Sequence of chain 1.E:
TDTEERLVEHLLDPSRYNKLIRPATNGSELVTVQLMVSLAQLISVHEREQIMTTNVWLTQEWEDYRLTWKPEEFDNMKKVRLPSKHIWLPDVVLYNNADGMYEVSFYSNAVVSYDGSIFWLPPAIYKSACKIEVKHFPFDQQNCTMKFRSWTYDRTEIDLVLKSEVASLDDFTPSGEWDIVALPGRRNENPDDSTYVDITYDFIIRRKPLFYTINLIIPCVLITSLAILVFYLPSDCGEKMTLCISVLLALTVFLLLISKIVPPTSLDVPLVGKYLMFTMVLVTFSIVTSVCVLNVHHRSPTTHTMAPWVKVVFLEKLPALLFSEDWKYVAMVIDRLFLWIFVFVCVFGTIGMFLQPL

Binding-site contacts:
Ligand atom O5 contacts residue THR145 of chain 1.E at 4.3 Å.
Ligand atom C4 contacts residue ASP202 of chain 1.E at 4.5 Å.
Ligand atom C5 contacts residue ARG186 of chain 1.E at 4.5 Å.
Ligand atom C7 contacts residue ILE204 of chain 1.E at 3.9 Å (hydrophobic).
Ligand atom C3 contacts residue ASN143 of chain 1.E at 3.7 Å.
Ligand atom C3 contacts residue ASP202 of chain 1.E at 3.5 Å.
Ligand atom O7 contacts residue ILE204 of chain 1.E at 3.7 Å.
Ligand atom N2 contacts residue ASP202 of chain 1.E at 2.9 Å (salt-bridge).
Ligand atom C6 contacts residue ASN143 of chain 1.E at 4.2 Å.
Ligand atom C1 contacts residue ASP202 of chain 1.E at 3.2 Å.
Ligand atom C4 contacts residue ASN143 of chain 1.E at 3.9 Å.
Ligand atom C8 contacts residue ASP202 of chain 1.E at 4.4 Å.
Ligand atom C3 contacts residue ARG186 of chain 1.E at 4.2 Å.
Ligand atom C5 contacts residue ASP202 of chain 1.E at 4.2 Å.
Ligand atom C8 contacts residue PRO184 of chain 1.E at 3.9 Å (hydrophobic).
Ligand atom C2 contacts residue ASN143 of chain 1.E at 2.4 Å.
Ligand atom C1 contacts residue ASN143 of chain 1.E at 1.4 Å.
Ligand atom C7 contacts residue ASP202 of chain 1.E at 4.1 Å.
Ligand atom N2 contacts residue ASN143 of chain 1.E at 3.2 Å (h-bond).
Ligand atom O7 contacts residue ASN143 of chain 1.E at 3.5 Å (h-bond).
Ligand atom O6 contacts residue ASN143 of chain 1.E at 3.8 Å.
Ligand atom O3 contacts residue ASP202 of chain 1.E at 4.4 Å.
Ligand atom O5 contacts residue ASP202 of chain 1.E at 3.9 Å.
Ligand atom C5 contacts residue ASN143 of chain 1.E at 3.5 Å.
Ligand atom C2 contacts residue ASP202 of chain 1.E at 3.4 Å.
Ligand atom C7 contacts residue ASN143 of chain 1.E at 3.7 Å.
Ligand atom O5 contacts residue ASN143 of chain 1.E at 2.2 Å (h-bond).
Ligand atom C8 contacts residue ILE204 of chain 1.E at 3.6 Å (hydrophobic).

This small molecule binds to this protein.
Small molecule (SMILES): CC(=O)N[C@@H]1[C@@H](O)[C@H](O)[C@@H](CO)O[C@H]1O